Binding-site contacts:
Ligand atom C2 contacts residue LEU28 of chain 1.A at 4.3 Å (hydrophobic).
Ligand atom C7 contacts residue GLU27 of chain 1.A at 4.1 Å.
Ligand atom C1 contacts residue LEU28 of chain 1.A at 4.0 Å (hydrophobic).
Ligand atom C6 contacts residue ASP86 of chain 1.A at 3.9 Å.
Ligand atom C12 contacts residue LEU31 of chain 1.A at 3.7 Å (hydrophobic).
Ligand atom O2 contacts residue ALA25 of chain 1.A at 4.1 Å.
Ligand atom C13 contacts residue GLU27 of chain 1.A at 3.5 Å.
Ligand atom C2 contacts residue ALA25 of chain 1.A at 4.1 Å (hydrophobic).
Ligand atom O1 contacts residue LEU28 of chain 1.A at 3.4 Å.
Ligand atom O3 contacts residue ALA25 of chain 1.A at 4.4 Å.
Ligand atom C14 contacts residue GLU27 of chain 1.A at 3.9 Å.
Ligand atom C13 contacts residue LEU28 of chain 1.A at 4.4 Å (hydrophobic).
Ligand atom C3 contacts residue ALA25 of chain 1.A at 4.2 Å (hydrophobic).
Ligand atom C1 contacts residue ALA25 of chain 1.A at 4.0 Å (hydrophobic).
Ligand atom C14 contacts residue LEU28 of chain 1.A at 3.7 Å (hydrophobic).
Ligand atom C7 contacts residue ASP86 of chain 1.A at 4.3 Å.
Ligand atom C12 contacts residue LEU28 of chain 1.A at 3.5 Å (hydrophobic).
Ligand atom C10 contacts residue ASP86 of chain 1.A at 4.0 Å.
Ligand atom C12 contacts residue GLU27 of chain 1.A at 4.2 Å.
Ligand atom C15 contacts residue LEU28 of chain 1.A at 3.8 Å (hydrophobic).

Sequence of chain 1.A:
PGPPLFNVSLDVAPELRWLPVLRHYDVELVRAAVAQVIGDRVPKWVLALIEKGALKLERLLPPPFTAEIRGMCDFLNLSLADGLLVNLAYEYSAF

This small molecule binds to this protein.
Small molecule (SMILES): CC(C)(C)CC(C)(C)c1ccc(OCCOCCO)cc1